Sequence of chain 3.A:
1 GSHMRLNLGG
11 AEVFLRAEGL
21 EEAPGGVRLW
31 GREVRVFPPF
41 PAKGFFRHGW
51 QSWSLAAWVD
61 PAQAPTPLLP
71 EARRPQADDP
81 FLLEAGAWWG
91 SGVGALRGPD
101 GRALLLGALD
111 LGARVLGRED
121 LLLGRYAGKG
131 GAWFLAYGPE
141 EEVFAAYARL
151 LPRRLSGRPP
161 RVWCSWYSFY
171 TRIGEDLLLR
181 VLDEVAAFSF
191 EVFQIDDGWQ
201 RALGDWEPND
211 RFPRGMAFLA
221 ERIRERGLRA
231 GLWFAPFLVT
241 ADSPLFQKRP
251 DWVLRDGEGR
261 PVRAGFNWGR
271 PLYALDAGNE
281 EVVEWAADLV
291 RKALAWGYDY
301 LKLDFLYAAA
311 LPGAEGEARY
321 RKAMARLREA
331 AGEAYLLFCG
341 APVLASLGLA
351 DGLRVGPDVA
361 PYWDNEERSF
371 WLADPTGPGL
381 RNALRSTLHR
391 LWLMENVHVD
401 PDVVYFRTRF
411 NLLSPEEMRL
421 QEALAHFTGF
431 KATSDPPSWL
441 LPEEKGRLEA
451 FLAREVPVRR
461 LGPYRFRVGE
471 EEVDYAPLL

The small molecule below binds the protein below.
Small molecule (SMILES): OC[C@H]1O[C@H](OC[C@H]2OC[C@H](O)[C@@H](O)[C@H]2O)[C@H](O)[C@@H](O)[C@H]1O

Binding-site contacts:
Ligand atom O6 contacts residue TRP268 of chain 3.A at 3.4 Å.
Ligand atom O2 contacts residue CYS339 of chain 3.A at 3.5 Å (h-bond).
Ligand atom O3 contacts residue ASP358 of chain 3.A at 3.5 Å (salt-bridge).
Ligand atom O2 contacts residue ARG368 of chain 3.A at 2.6 Å (salt-bridge).
Ligand atom O4 contacts residue TRP233 of chain 3.A at 3.2 Å (h-bond).
Ligand atom C4 contacts residue TRP166 of chain 3.A at 3.5 Å (hydrophobic).
Ligand atom O2 contacts residue ARG354 of chain 3.A at 3.3 Å (salt-bridge).
Ligand atom O3 contacts residue LYS302 of chain 3.A at 2.9 Å (salt-bridge).
Ligand atom O6 contacts residue ASP197 of chain 3.A at 3.1 Å (salt-bridge).
Ligand atom O4 contacts residue ASP196 of chain 3.A at 2.8 Å (salt-bridge).
Ligand atom C4 contacts residue ASP196 of chain 3.A at 3.6 Å.
Ligand atom O4 contacts residue ASP304 of chain 3.A at 3.4 Å (salt-bridge).
Ligand atom O2 contacts residue ASP358 of chain 3.A at 2.2 Å (salt-bridge).
Ligand atom O4 contacts residue LYS302 of chain 3.A at 3.3 Å (salt-bridge).
Ligand atom C2 contacts residue ASP358 of chain 3.A at 3.5 Å.
Ligand atom O3 contacts residue TRP53 of chain 3.A at 3.8 Å.
Ligand atom O4 contacts residue TRP53 of chain 3.A at 3.0 Å.
Ligand atom C1 contacts residue ASN267 of chain 3.A at 3.5 Å.
Ligand atom C6 contacts residue PHE305 of chain 3.A at 3.7 Å (hydrophobic).
Ligand atom O3 contacts residue ARG354 of chain 3.A at 3.3 Å (salt-bridge).
Ligand atom O4 contacts residue GLN76 of chain 3.A at 3.7 Å.
Ligand atom C1 contacts residue ASP304 of chain 3.A at 3.3 Å.
Ligand atom C2 contacts residue ASP304 of chain 3.A at 3.4 Å.
Ligand atom C2 contacts residue GLN76 of chain 3.A at 3.4 Å.
Ligand atom O2 contacts residue TRP53 of chain 3.A at 3.6 Å.
Ligand atom O5 contacts residue ASN267 of chain 3.A at 3.0 Å (h-bond).
Ligand atom O3 contacts residue THR376 of chain 3.A at 3.5 Å (h-bond).
Ligand atom O5 contacts residue ASP304 of chain 3.A at 2.8 Å (salt-bridge).
Ligand atom C6 contacts residue ASP358 of chain 3.A at 3.7 Å.
Ligand atom O5 contacts residue PHE305 of chain 3.A at 3.4 Å.
Ligand atom C4 contacts residue ASP358 of chain 3.A at 3.4 Å.
Ligand atom O3 contacts residue TYR167 of chain 3.A at 2.8 Å (h-bond).
Ligand atom C6 contacts residue TRP166 of chain 3.A at 3.5 Å (hydrophobic).
Ligand atom C5 contacts residue TRP166 of chain 3.A at 3.6 Å (hydrophobic).
Ligand atom O6 contacts residue ASP358 of chain 3.A at 2.8 Å (salt-bridge).
Ligand atom C3 contacts residue TYR167 of chain 3.A at 3.6 Å (hydrophobic).
Ligand atom C3 contacts residue ASP358 of chain 3.A at 3.5 Å.
Ligand atom O6 contacts residue TRP166 of chain 3.A at 3.3 Å.
Ligand atom C6 contacts residue ASP197 of chain 3.A at 3.5 Å.
Ligand atom C5 contacts residue ASP358 of chain 3.A at 3.4 Å.